Sequence of chain 1.B:
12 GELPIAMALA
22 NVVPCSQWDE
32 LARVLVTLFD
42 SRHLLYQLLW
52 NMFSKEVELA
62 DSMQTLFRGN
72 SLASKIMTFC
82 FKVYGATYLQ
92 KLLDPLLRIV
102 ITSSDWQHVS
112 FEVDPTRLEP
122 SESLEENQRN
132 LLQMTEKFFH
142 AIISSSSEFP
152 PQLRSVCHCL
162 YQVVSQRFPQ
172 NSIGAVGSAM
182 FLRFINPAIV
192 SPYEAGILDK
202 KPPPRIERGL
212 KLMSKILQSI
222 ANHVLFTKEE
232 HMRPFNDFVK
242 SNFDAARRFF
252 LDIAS

Binding-site contacts:
Ligand atom O6 contacts residue SER146 of chain 1.A at 3.5 Å.
Ligand atom O2B contacts residue SER18 of chain 1.A at 2.9 Å (h-bond).
Ligand atom O3' contacts residue ARG69 of chain 1.B at 3.4 Å (salt-bridge).
Ligand atom O1G contacts residue MG1 of chain 1.F at 1.9 Å.
Ligand atom C4' contacts residue ARG69 of chain 1.B at 3.4 Å.
Ligand atom N7 contacts residue ASN117 of chain 1.A at 3.2 Å (h-bond).
Ligand atom O3G contacts residue GLY13 of chain 1.A at 3.5 Å.
Ligand atom C6 contacts residue ASP120 of chain 1.A at 3.5 Å.
Ligand atom O3A contacts residue GLY16 of chain 1.A at 3.0 Å (h-bond).
Ligand atom O1A contacts residue ALA19 of chain 1.A at 2.7 Å (h-bond).
Ligand atom C5' contacts residue ASP14 of chain 1.A at 3.4 Å.
Ligand atom PB contacts residue MG1 of chain 1.F at 3.2 Å.
Ligand atom O1A contacts residue GLY16 of chain 1.A at 3.3 Å.
Ligand atom O1B contacts residue ASP14 of chain 1.A at 3.5 Å (salt-bridge).
Ligand atom O1B contacts residue VAL15 of chain 1.A at 3.3 Å (h-bond).
Ligand atom O1B contacts residue GLY16 of chain 1.A at 3.2 Å (h-bond).
Ligand atom N2 contacts residue ASP120 of chain 1.A at 2.9 Å (salt-bridge).
Ligand atom O2B contacts residue MG1 of chain 1.F at 2.0 Å.
Ligand atom O4' contacts residue LYS118 of chain 1.A at 3.3 Å (salt-bridge).
Ligand atom O1G contacts residue THR36 of chain 1.A at 2.9 Å (h-bond).
Ligand atom N1 contacts residue ASP120 of chain 1.A at 2.8 Å (salt-bridge).
Ligand atom O6 contacts residue LYS148 of chain 1.A at 3.3 Å (salt-bridge).
Ligand atom O2' contacts residue PHE29 of chain 1.A at 3.2 Å.
Ligand atom O6 contacts residue ASN117 of chain 1.A at 3.2 Å (h-bond).
Ligand atom PG contacts residue MG1 of chain 1.F at 3.0 Å.
Ligand atom N3B contacts residue ASP14 of chain 1.A at 3.2 Å (salt-bridge).
Ligand atom O3G contacts residue LYS17 of chain 1.A at 2.7 Å (salt-bridge).
Ligand atom O2' contacts residue VAL30 of chain 1.A at 3.3 Å (h-bond).
Ligand atom O6 contacts residue LYS118 of chain 1.A at 3.5 Å.
Ligand atom O2G contacts residue GLN62 of chain 1.A at 3.2 Å (h-bond).
Ligand atom N3B contacts residue MG1 of chain 1.F at 3.2 Å.
Ligand atom O6 contacts residue ALA147 of chain 1.A at 2.8 Å (h-bond).
Ligand atom O2G contacts residue PRO35 of chain 1.A at 3.5 Å.
Ligand atom C3' contacts residue ARG69 of chain 1.B at 3.4 Å.
Ligand atom O1A contacts residue SER18 of chain 1.A at 3.4 Å (h-bond).
Ligand atom O3G contacts residue GLY61 of chain 1.A at 2.8 Å (h-bond).
Ligand atom O3' contacts residue ASP31 of chain 1.A at 3.3 Å (salt-bridge).
Ligand atom O1B contacts residue LYS17 of chain 1.A at 2.7 Å (salt-bridge).
Ligand atom O6 contacts residue ASP120 of chain 1.A at 3.4 Å (salt-bridge).
Ligand atom O2' contacts residue ASP31 of chain 1.A at 3.4 Å.

A protein and the small-molecule ligand that binds it are described below.
Small molecule (SMILES): Nc1nc2c(ncn2[C@@H]2O[C@H](CO[P](=O)(O)O[P](=O)(O)NP(=O)(O)O)[C@@H](O)[C@H]2O)c(=O)[nH]1

Sequence of chain 1.A:
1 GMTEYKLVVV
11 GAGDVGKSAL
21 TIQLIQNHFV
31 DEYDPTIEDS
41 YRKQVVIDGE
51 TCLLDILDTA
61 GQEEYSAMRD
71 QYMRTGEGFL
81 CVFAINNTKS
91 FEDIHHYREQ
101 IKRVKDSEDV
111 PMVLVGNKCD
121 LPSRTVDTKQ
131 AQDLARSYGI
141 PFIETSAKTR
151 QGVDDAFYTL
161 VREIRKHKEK